The small molecule below binds the protein below.
Small molecule (SMILES): CC(=O)N[C@H]1[C@H](O[C@H]2[C@H](O)[C@@H](NC(C)=O)CO[C@@H]2CO)O[C@H](CO)[C@@H](O)[C@@H]1O

Sequence of chain 1.C:
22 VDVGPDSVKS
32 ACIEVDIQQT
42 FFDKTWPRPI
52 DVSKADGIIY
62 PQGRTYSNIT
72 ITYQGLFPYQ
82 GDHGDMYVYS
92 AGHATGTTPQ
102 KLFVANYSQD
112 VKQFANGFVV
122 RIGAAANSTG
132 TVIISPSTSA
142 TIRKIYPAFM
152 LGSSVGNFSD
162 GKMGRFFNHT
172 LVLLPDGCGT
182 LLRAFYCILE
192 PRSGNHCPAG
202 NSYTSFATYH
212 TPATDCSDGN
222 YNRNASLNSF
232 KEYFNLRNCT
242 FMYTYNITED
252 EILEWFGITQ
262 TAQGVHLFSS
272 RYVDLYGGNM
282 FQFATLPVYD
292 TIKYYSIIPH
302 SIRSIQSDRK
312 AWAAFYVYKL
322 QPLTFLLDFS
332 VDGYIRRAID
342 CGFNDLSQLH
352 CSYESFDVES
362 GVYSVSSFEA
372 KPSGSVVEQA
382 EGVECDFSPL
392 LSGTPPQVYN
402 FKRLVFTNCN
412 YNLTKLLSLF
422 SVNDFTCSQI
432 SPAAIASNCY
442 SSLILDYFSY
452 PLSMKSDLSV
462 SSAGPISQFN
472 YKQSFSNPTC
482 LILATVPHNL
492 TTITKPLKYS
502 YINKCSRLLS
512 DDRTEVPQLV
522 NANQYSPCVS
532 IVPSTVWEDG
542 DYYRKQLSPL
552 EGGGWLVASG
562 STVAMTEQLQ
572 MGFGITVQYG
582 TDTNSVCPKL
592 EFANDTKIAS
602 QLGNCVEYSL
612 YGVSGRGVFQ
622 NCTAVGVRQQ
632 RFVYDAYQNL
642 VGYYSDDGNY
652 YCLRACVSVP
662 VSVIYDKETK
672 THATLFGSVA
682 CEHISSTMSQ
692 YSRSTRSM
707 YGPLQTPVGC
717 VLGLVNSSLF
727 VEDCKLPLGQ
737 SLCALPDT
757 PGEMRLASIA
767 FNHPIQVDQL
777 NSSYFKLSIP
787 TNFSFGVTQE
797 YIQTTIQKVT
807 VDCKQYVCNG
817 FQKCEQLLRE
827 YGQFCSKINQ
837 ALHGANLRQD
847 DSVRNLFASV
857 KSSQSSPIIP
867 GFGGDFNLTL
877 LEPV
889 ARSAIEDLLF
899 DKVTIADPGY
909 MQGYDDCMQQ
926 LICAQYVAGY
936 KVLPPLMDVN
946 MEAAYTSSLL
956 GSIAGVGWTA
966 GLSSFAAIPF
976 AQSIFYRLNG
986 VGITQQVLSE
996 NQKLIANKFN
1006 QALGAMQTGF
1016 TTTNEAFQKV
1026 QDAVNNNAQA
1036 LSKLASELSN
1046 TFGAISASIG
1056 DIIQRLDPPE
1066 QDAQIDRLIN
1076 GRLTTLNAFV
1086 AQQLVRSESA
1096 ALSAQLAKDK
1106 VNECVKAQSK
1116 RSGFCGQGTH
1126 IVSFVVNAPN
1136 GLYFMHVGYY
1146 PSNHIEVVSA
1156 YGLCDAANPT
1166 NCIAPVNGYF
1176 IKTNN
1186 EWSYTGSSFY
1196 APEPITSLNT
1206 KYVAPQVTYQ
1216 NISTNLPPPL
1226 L

Binding-site contacts:
Ligand atom O5 contacts residue THR875 of chain 1.C at 4.3 Å.
Ligand atom C5 contacts residue ASN873 of chain 1.C at 3.7 Å.
Ligand atom C3 contacts residue THR875 of chain 1.C at 4.3 Å.
Ligand atom O5 contacts residue ASN873 of chain 1.C at 2.4 Å (h-bond).
Ligand atom C8 contacts residue GLN1012 of chain 1.C at 3.5 Å.
Ligand atom C2 contacts residue ASN873 of chain 1.C at 2.5 Å.
Ligand atom O7 contacts residue ASN873 of chain 1.C at 3.2 Å (h-bond).
Ligand atom C1 contacts residue ASN873 of chain 1.C at 1.4 Å.
Ligand atom C3 contacts residue ASN873 of chain 1.C at 3.8 Å.
Ligand atom C7 contacts residue ASN873 of chain 1.C at 3.2 Å.
Ligand atom N2 contacts residue THR875 of chain 1.C at 4.4 Å.
Ligand atom C4 contacts residue ASN873 of chain 1.C at 4.3 Å.
Ligand atom C1 contacts residue THR875 of chain 1.C at 3.7 Å.
Ligand atom C5 contacts residue THR875 of chain 1.C at 4.3 Å.
Ligand atom C2 contacts residue THR875 of chain 1.C at 4.3 Å.
Ligand atom C8 contacts residue ASN873 of chain 1.C at 4.4 Å.
Ligand atom N2 contacts residue ASN873 of chain 1.C at 2.9 Å (h-bond).